The protein below binds the small molecule below.
Small molecule (SMILES): CC(=O)N[C@@H]1[C@@H](O)[C@H](O)[C@@H](CO)O[C@H]1O

Binding-site contacts:
Ligand atom C3 contacts residue ASN286 of chain 1.C at 3.7 Å.
Ligand atom C7 contacts residue ASN286 of chain 1.C at 3.4 Å.
Ligand atom C2 contacts residue ASN286 of chain 1.C at 2.3 Å.
Ligand atom O7 contacts residue ASN286 of chain 1.C at 3.5 Å (h-bond).
Ligand atom C8 contacts residue ASN275 of chain 1.C at 3.6 Å.
Ligand atom C4 contacts residue ASN286 of chain 1.C at 4.2 Å.
Ligand atom O5 contacts residue ASN286 of chain 1.C at 2.4 Å (h-bond).
Ligand atom C5 contacts residue ASN286 of chain 1.C at 3.6 Å.
Ligand atom N2 contacts residue ASN286 of chain 1.C at 2.8 Å (h-bond).
Ligand atom C1 contacts residue ASN286 of chain 1.C at 1.4 Å.
Ligand atom C8 contacts residue ASN286 of chain 1.C at 4.5 Å.

Sequence of chain 1.C:
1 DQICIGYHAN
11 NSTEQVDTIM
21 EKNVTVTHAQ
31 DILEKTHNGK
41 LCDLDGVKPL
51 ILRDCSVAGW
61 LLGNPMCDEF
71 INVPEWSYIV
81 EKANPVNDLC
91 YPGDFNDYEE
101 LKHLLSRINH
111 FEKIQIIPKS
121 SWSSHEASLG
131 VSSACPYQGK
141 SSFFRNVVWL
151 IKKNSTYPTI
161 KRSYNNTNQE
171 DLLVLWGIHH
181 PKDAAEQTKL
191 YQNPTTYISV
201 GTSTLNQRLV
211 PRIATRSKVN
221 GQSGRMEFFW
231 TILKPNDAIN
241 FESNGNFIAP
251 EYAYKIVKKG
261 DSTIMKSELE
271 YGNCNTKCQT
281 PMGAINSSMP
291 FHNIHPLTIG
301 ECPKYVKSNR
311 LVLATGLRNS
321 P